This small molecule binds to this protein.
Small molecule (SMILES): CC(=O)N[C@@H]1[C@@H](O)[C@H](O)[C@@H](CO)O[C@H]1O

Binding-site contacts:
Ligand atom C2 contacts residue ASN370 of chain 1.B at 2.5 Å.
Ligand atom N2 contacts residue ASN370 of chain 1.B at 2.9 Å (h-bond).
Ligand atom C3 contacts residue ASN370 of chain 1.B at 3.8 Å.
Ligand atom C1 contacts residue ASN370 of chain 1.B at 1.4 Å.
Ligand atom O6 contacts residue LEU351 of chain 1.B at 4.0 Å.
Ligand atom C4 contacts residue ASN370 of chain 1.B at 4.2 Å.
Ligand atom C8 contacts residue ASN370 of chain 1.B at 4.4 Å.
Ligand atom O7 contacts residue ASN370 of chain 1.B at 3.2 Å (h-bond).
Ligand atom C6 contacts residue THR372 of chain 1.B at 4.1 Å.
Ligand atom C6 contacts residue LEU351 of chain 1.B at 4.4 Å (hydrophobic).
Ligand atom O5 contacts residue ASN370 of chain 1.B at 2.4 Å (h-bond).
Ligand atom C7 contacts residue ASN370 of chain 1.B at 3.3 Å.
Ligand atom C5 contacts residue ASN370 of chain 1.B at 3.7 Å.
Ligand atom O5 contacts residue LEU351 of chain 1.B at 3.8 Å.

Sequence of chain 1.B:
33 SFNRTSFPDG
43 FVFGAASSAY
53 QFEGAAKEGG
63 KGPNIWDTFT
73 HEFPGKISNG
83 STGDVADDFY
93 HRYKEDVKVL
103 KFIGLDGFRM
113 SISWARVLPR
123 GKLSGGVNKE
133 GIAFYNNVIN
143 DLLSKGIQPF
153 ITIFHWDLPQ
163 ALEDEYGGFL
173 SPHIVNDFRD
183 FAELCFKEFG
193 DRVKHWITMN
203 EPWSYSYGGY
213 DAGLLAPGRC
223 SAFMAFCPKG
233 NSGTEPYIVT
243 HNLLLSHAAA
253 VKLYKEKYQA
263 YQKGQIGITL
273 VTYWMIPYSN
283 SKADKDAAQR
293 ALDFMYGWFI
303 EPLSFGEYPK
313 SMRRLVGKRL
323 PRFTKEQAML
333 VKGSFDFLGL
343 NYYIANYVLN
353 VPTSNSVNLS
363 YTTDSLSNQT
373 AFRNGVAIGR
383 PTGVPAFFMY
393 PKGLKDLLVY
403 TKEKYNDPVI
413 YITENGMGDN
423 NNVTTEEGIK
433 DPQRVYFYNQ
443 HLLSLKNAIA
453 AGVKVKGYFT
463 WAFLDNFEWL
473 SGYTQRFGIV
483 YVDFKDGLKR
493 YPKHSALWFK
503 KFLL